Binding-site contacts:
Ligand atom C6 contacts residue GLY157 of chain 40.D at 3.9 Å.
Ligand atom C1 contacts residue HIS158 of chain 40.D at 3.9 Å.
Ligand atom O7 contacts residue ASN154 of chain 40.D at 4.2 Å.
Ligand atom C2 contacts residue HIS158 of chain 40.D at 3.7 Å.
Ligand atom C4 contacts residue ASN154 of chain 40.D at 4.3 Å.
Ligand atom O6 contacts residue GLY157 of chain 40.D at 3.1 Å.
Ligand atom C3 contacts residue ASN154 of chain 40.D at 3.8 Å.
Ligand atom N2 contacts residue ASN154 of chain 40.D at 2.8 Å (h-bond).
Ligand atom C7 contacts residue SER149 of chain 40.D at 4.4 Å.
Ligand atom O6 contacts residue HIS158 of chain 40.D at 4.2 Å.
Ligand atom C7 contacts residue VAL153 of chain 40.D at 3.6 Å (hydrophobic).
Ligand atom C5 contacts residue HIS158 of chain 40.D at 4.2 Å.
Ligand atom C1 contacts residue ASN154 of chain 40.D at 1.4 Å.
Ligand atom O6 contacts residue ASN154 of chain 40.D at 4.2 Å.
Ligand atom C7 contacts residue ASN154 of chain 40.D at 3.2 Å.
Ligand atom C8 contacts residue ASN154 of chain 40.D at 3.1 Å.
Ligand atom O3 contacts residue HIS148 of chain 40.D at 3.7 Å.
Ligand atom C8 contacts residue VAL153 of chain 40.D at 3.2 Å (hydrophobic).
Ligand atom O5 contacts residue HIS158 of chain 40.D at 3.5 Å.
Ligand atom C2 contacts residue ASN154 of chain 40.D at 2.4 Å.
Ligand atom O7 contacts residue GLY150 of chain 40.D at 3.4 Å.
Ligand atom C3 contacts residue HIS158 of chain 40.D at 4.4 Å.
Ligand atom O7 contacts residue SER149 of chain 40.D at 3.4 Å (h-bond).
Ligand atom O7 contacts residue VAL153 of chain 40.D at 3.3 Å.
Ligand atom O5 contacts residue ASN154 of chain 40.D at 2.4 Å (h-bond).
Ligand atom C4 contacts residue HIS158 of chain 40.D at 4.1 Å.
Ligand atom C5 contacts residue ASN154 of chain 40.D at 3.7 Å.
Ligand atom C6 contacts residue HIS158 of chain 40.D at 4.3 Å.

Sequence of chain 40.D:
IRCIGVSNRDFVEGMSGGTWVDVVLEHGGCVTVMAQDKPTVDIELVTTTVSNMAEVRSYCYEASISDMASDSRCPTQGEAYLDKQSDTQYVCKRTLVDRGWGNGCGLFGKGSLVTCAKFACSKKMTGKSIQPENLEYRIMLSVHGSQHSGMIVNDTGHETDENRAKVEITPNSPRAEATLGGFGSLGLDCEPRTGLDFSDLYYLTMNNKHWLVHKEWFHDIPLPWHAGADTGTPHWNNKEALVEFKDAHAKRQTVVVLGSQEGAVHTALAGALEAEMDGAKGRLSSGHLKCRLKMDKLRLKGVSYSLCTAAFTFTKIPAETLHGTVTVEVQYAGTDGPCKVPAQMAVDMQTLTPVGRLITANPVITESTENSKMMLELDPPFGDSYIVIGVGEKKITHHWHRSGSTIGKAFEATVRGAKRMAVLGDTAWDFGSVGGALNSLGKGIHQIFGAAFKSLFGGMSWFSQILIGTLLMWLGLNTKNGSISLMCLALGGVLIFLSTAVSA

A protein and the small-molecule ligand that binds it are described below.
Small molecule (SMILES): CC(=O)N[C@@H]1[C@@H](O)[C@H](O)[C@@H](CO)O[C@H]1O